Binding-site contacts:
Ligand atom C11 contacts residue TYR250 of chain 48.A at 3.1 Å (hydrophobic).
Ligand atom C6 contacts residue ALA146 of chain 49.A at 4.3 Å (hydrophobic).
Ligand atom O1B contacts residue SER147 of chain 49.A at 2.6 Å (h-bond).
Ligand atom C7 contacts residue TYR145 of chain 49.A at 3.9 Å (hydrophobic).
Ligand atom C10 contacts residue TYR145 of chain 49.A at 3.6 Å (hydrophobic).
Ligand atom C4 contacts residue TYR145 of chain 49.A at 3.6 Å (hydrophobic).
Ligand atom O1B contacts residue ALA146 of chain 49.A at 4.3 Å.
Ligand atom C4 contacts residue TYR250 of chain 48.A at 4.3 Å (hydrophobic).
Ligand atom C1 contacts residue ALA146 of chain 49.A at 4.0 Å (hydrophobic).
Ligand atom C3 contacts residue PRO252 of chain 48.A at 4.3 Å (hydrophobic).
Ligand atom C4 contacts residue PRO252 of chain 48.A at 4.3 Å (hydrophobic).
Ligand atom O8 contacts residue ALA146 of chain 49.A at 3.4 Å.
Ligand atom C6 contacts residue TYR145 of chain 49.A at 3.4 Å (hydrophobic).
Ligand atom C8 contacts residue ALA146 of chain 49.A at 4.4 Å (hydrophobic).
Ligand atom N5 contacts residue TYR145 of chain 49.A at 2.6 Å (h-bond).
Ligand atom O1B contacts residue PRO252 of chain 48.A at 3.4 Å.
Ligand atom C11 contacts residue TYR145 of chain 49.A at 3.8 Å (hydrophobic).
Ligand atom C9 contacts residue TYR145 of chain 49.A at 4.2 Å (hydrophobic).
Ligand atom C5 contacts residue TYR145 of chain 49.A at 3.4 Å (hydrophobic).
Ligand atom C11 contacts residue ARG143 of chain 49.A at 3.9 Å.
Ligand atom C1 contacts residue PRO252 of chain 48.A at 4.1 Å (hydrophobic).
Ligand atom C1 contacts residue SER147 of chain 49.A at 3.6 Å.
Ligand atom O1A contacts residue SER147 of chain 49.A at 3.1 Å (h-bond).
Ligand atom O9 contacts residue TYR145 of chain 49.A at 4.3 Å.
Ligand atom N5 contacts residue TYR250 of chain 48.A at 3.9 Å.
Ligand atom O4 contacts residue TYR250 of chain 48.A at 3.0 Å.
Ligand atom O10 contacts residue TYR250 of chain 48.A at 2.3 Å (h-bond).
Ligand atom O4 contacts residue ASN251 of chain 48.A at 4.3 Å.
Ligand atom C10 contacts residue TYR250 of chain 48.A at 2.9 Å (hydrophobic).
Ligand atom O1A contacts residue ALA146 of chain 49.A at 3.2 Å.
Ligand atom O10 contacts residue ASN96 of chain 48.A at 4.3 Å.
Ligand atom O4 contacts residue TYR145 of chain 49.A at 4.1 Å.
Ligand atom O1A contacts residue ASN148 of chain 49.A at 4.5 Å.
Ligand atom O4 contacts residue PRO252 of chain 48.A at 4.0 Å.

A small-molecule ligand and the protein it binds are described below.
Small molecule (SMILES): CCCCO[C@]1(C(=O)O)C[C@H](O)[C@@H](NC(C)=O)[C@H]([C@H](O)[C@H](O)CO)O1

Sequence of chain 48.A:
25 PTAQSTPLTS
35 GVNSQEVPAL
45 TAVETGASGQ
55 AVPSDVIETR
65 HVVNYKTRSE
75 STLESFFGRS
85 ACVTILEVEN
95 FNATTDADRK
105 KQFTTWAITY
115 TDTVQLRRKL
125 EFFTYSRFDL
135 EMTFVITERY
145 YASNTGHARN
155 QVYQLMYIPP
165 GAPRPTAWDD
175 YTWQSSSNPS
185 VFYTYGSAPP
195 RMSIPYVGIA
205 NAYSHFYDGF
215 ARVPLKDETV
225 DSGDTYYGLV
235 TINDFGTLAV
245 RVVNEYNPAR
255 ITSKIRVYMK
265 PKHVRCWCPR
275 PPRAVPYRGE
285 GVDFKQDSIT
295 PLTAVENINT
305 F

Sequence of chain 49.A:
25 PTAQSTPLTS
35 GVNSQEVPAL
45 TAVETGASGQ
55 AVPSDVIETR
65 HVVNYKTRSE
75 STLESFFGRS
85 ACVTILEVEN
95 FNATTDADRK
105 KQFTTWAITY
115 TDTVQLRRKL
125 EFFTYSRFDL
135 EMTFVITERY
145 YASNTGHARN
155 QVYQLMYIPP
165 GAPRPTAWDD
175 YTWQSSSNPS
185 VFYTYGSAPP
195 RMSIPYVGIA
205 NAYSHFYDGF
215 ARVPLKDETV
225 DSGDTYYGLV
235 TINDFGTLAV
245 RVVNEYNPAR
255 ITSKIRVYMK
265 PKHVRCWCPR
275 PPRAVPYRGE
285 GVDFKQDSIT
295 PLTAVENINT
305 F